This small molecule binds to this protein.
Small molecule (SMILES): CN(Cc1cnc2nc(N)nc(N)c2n1)c1ccc(C(=O)N[C@@H](CCC(=O)O)C(=O)O)cc1

Sequence of chain 2.A:
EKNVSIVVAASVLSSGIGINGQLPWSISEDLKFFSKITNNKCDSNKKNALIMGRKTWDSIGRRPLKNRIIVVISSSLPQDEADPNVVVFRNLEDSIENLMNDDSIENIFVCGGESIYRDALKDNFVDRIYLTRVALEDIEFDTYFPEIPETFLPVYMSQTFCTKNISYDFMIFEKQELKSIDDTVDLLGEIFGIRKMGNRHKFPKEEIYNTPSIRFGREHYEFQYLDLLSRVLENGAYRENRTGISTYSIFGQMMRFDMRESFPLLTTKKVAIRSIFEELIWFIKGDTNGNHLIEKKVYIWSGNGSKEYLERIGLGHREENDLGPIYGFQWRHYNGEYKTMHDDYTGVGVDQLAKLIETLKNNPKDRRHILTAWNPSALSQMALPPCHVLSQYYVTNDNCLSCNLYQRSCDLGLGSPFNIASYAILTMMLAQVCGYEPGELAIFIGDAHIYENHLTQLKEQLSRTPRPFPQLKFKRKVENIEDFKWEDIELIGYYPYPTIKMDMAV

Binding-site contacts:
Ligand atom N3 contacts residue ALA11 of chain 2.A at 3.7 Å.
Ligand atom NA4 contacts residue PHE36 of chain 2.A at 3.4 Å.
Ligand atom C16 contacts residue PHE36 of chain 2.A at 3.6 Å (hydrophobic).
Ligand atom O2 contacts residue ARG70 of chain 2.A at 2.6 Å (salt-bridge).
Ligand atom N5 contacts residue NDP1 of chain 2.F at 3.3 Å.
Ligand atom CB contacts residue SER37 of chain 2.A at 3.7 Å.
Ligand atom C4 contacts residue NDP1 of chain 2.F at 3.2 Å.
Ligand atom C2 contacts residue VAL10 of chain 2.A at 3.6 Å (hydrophobic).
Ligand atom NA2 contacts residue ALA11 of chain 2.A at 3.4 Å.
Ligand atom NA2 contacts residue VAL10 of chain 2.A at 3.4 Å (h-bond).
Ligand atom NA4 contacts residue TYR119 of chain 2.A at 3.6 Å.
Ligand atom C6 contacts residue NDP1 of chain 2.F at 3.6 Å.
Ligand atom N1 contacts residue ALA11 of chain 2.A at 3.5 Å.
Ligand atom O2 contacts residue SER37 of chain 2.A at 3.0 Å (h-bond).
Ligand atom N3 contacts residue VAL10 of chain 2.A at 3.3 Å (h-bond).
Ligand atom CM contacts residue ILE62 of chain 2.A at 3.7 Å (hydrophobic).
Ligand atom C4 contacts residue VAL9 of chain 2.A at 3.5 Å (hydrophobic).
Ligand atom C4 contacts residue PHE36 of chain 2.A at 3.5 Å (hydrophobic).
Ligand atom C2 contacts residue ALA11 of chain 2.A at 3.6 Å (hydrophobic).
Ligand atom C9 contacts residue NDP1 of chain 2.F at 3.8 Å.
Ligand atom C4A contacts residue NDP1 of chain 2.F at 3.1 Å.
Ligand atom NA2 contacts residue ASP32 of chain 2.A at 2.8 Å (salt-bridge).
Ligand atom C8A contacts residue ASP32 of chain 2.A at 3.8 Å.
Ligand atom N1 contacts residue ASP32 of chain 2.A at 2.9 Å (salt-bridge).
Ligand atom CT contacts residue ARG70 of chain 2.A at 3.1 Å.
Ligand atom NA2 contacts residue THR134 of chain 2.A at 3.2 Å (h-bond).
Ligand atom C15 contacts residue ILE62 of chain 2.A at 3.8 Å (hydrophobic).
Ligand atom NA4 contacts residue NDP1 of chain 2.F at 3.7 Å.
Ligand atom N3 contacts residue NDP1 of chain 2.F at 3.6 Å.
Ligand atom C14 contacts residue ILE62 of chain 2.A at 3.5 Å (hydrophobic).
Ligand atom O1 contacts residue ARG70 of chain 2.A at 2.6 Å (salt-bridge).
Ligand atom CT contacts residue SER37 of chain 2.A at 3.6 Å.
Ligand atom C7 contacts residue LEU25 of chain 2.A at 3.6 Å (hydrophobic).
Ligand atom C8A contacts residue NDP1 of chain 2.F at 3.5 Å.
Ligand atom N3 contacts residue VAL9 of chain 2.A at 3.3 Å.
Ligand atom O1 contacts residue SER37 of chain 2.A at 3.8 Å.
Ligand atom NA4 contacts residue VAL9 of chain 2.A at 2.6 Å (h-bond).
Ligand atom OE2 contacts residue LEU33 of chain 2.A at 3.5 Å.
Ligand atom C2 contacts residue ASP32 of chain 2.A at 3.7 Å.
Ligand atom N10 contacts residue ILE62 of chain 2.A at 3.7 Å.